A small-molecule ligand and the protein it binds are described below.
Small molecule (SMILES): Nc1ncnc2c1ncn2[C@@H]1O[C@H]([C@@H]2O[C@@H]3[C@H](O[P](=O)(O)O2)[C@@H](CO[P](=O)(O)O[C@H]2[C@@H](O)[C@H](n4cnc5c(N)ncnc54)O[C@@H]2COP(=O)=O)O[C@H]3n2ccc(=O)[nH]c2=O)[C@@H](O[P](=O)(O)OC[C@H]2O[C@@H](n3ccc(=O)[nH]c3=O)[C@H](O)[C@@H]2O)[C@H]1O

Binding-site contacts:
Ligand atom C2' contacts residue LYS143 of chain 2.F at 3.7 Å.
Ligand atom N7 contacts residue LYS143 of chain 2.F at 3.8 Å.
Ligand atom C5' contacts residue ARG90 of chain 2.F at 4.3 Å.
Ligand atom C1' contacts residue LYS143 of chain 2.F at 3.1 Å.
Ligand atom C8 contacts residue LYS143 of chain 2.F at 2.7 Å.
Ligand atom C1' contacts residue GLU140 of chain 2.F at 2.7 Å.
Ligand atom C1' contacts residue TRP47 of chain 2.F at 3.7 Å (hydrophobic).
Ligand atom C5 contacts residue TRP47 of chain 2.F at 3.8 Å (hydrophobic).
Ligand atom C3' contacts residue GLU140 of chain 2.F at 3.8 Å.
Ligand atom O4' contacts residue LYS143 of chain 2.F at 4.2 Å.
Ligand atom O4' contacts residue GLU140 of chain 2.F at 3.0 Å (salt-bridge).
Ligand atom N9 contacts residue GLU140 of chain 2.F at 4.1 Å.
Ligand atom C2 contacts residue TRP47 of chain 2.F at 3.4 Å (hydrophobic).
Ligand atom O3' contacts residue GLU140 of chain 2.F at 4.4 Å.
Ligand atom O2' contacts residue GLU140 of chain 2.F at 2.3 Å (salt-bridge).
Ligand atom N1 contacts residue TRP47 of chain 2.F at 3.7 Å.
Ligand atom N6 contacts residue TRP47 of chain 2.F at 4.2 Å.
Ligand atom C4' contacts residue GLU140 of chain 2.F at 3.4 Å.
Ligand atom O4' contacts residue LYS143 of chain 2.F at 4.4 Å.
Ligand atom N9 contacts residue TRP47 of chain 2.F at 3.3 Å.
Ligand atom C2' contacts residue GLU140 of chain 2.F at 3.0 Å.
Ligand atom C6 contacts residue TRP47 of chain 2.F at 3.7 Å (hydrophobic).
Ligand atom N3 contacts residue TRP47 of chain 2.F at 3.4 Å.
Ligand atom N9 contacts residue LYS143 of chain 2.F at 3.2 Å (salt-bridge).
Ligand atom O4' contacts residue TRP47 of chain 2.F at 3.4 Å.
Ligand atom N7 contacts residue TRP47 of chain 2.F at 3.6 Å.
Ligand atom C4 contacts residue TRP47 of chain 2.F at 3.3 Å (hydrophobic).
Ligand atom O2' contacts residue LYS143 of chain 2.F at 3.8 Å.
Ligand atom C8 contacts residue TRP47 of chain 2.F at 3.6 Å (hydrophobic).

Sequence of chain 2.F:
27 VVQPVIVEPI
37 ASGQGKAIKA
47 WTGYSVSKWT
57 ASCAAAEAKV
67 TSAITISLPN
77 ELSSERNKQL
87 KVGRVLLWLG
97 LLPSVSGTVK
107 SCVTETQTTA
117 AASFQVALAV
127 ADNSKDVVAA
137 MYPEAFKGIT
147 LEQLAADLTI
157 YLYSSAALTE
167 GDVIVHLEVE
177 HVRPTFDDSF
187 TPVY